Sequence of chain 1.F:
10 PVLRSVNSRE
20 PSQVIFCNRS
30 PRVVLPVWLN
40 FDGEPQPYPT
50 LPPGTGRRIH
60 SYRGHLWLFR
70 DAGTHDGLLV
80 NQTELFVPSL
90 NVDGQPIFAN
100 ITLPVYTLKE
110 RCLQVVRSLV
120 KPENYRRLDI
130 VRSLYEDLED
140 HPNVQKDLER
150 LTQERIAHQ

Sequence of chain 1.E:
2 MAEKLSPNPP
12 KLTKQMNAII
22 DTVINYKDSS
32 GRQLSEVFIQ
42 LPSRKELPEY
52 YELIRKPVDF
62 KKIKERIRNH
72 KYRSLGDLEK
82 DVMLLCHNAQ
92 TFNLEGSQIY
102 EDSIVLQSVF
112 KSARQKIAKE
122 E

Binding-site contacts:
Ligand atom C18 contacts residue HIS59 of chain 1.F at 3.5 Å.
Ligand atom C13 contacts residue TRP37 of chain 1.F at 3.6 Å (hydrophobic).
Ligand atom F34 contacts residue ASN94 of chain 1.E at 3.4 Å.
Ligand atom C11 contacts residue HIS59 of chain 1.F at 3.5 Å.
Ligand atom C35 contacts residue ARG18 of chain 1.F at 3.4 Å.
Ligand atom O60 contacts residue TYR51 of chain 1.E at 2.9 Å (h-bond).
Ligand atom O16 contacts residue EDO1 of chain 1.S at 2.9 Å (h-bond).
Ligand atom C63 contacts residue EDO1 of chain 1.U at 3.5 Å.
Ligand atom O33 contacts residue HIS64 of chain 1.F at 3.3 Å.
Ligand atom C5 contacts residue EDO1 of chain 1.U at 3.5 Å.
Ligand atom C57 contacts residue VAL59 of chain 1.E at 3.4 Å (hydrophobic).
Ligand atom C4 contacts residue TYR61 of chain 1.F at 3.5 Å (hydrophobic).
Ligand atom C59 contacts residue VAL38 of chain 1.E at 3.3 Å (hydrophobic).
Ligand atom O60 contacts residue ALA90 of chain 1.E at 3.4 Å.
Ligand atom O9 contacts residue TYR61 of chain 1.F at 3.4 Å.
Ligand atom F34 contacts residue TYR61 of chain 1.F at 3.2 Å.
Ligand atom O16 contacts residue TYR47 of chain 1.F at 2.8 Å (h-bond).
Ligand atom C5 contacts residue TYR47 of chain 1.F at 3.5 Å (hydrophobic).
Ligand atom N17 contacts residue HIS59 of chain 1.F at 3.1 Å (h-bond).
Ligand atom C26 contacts residue ILE58 of chain 1.F at 3.5 Å (hydrophobic).
Ligand atom C11 contacts residue TRP66 of chain 1.F at 3.5 Å (hydrophobic).
Ligand atom C45 contacts residue VAL38 of chain 1.E at 3.3 Å (hydrophobic).
Ligand atom N51 contacts residue ILE100 of chain 1.E at 3.5 Å.
Ligand atom O37 contacts residue EDO1 of chain 1.S at 3.5 Å.
Ligand atom N53 contacts residue ASN94 of chain 1.E at 3.1 Å (h-bond).
Ligand atom C10 contacts residue HIS59 of chain 1.F at 3.4 Å.
Ligand atom C55 contacts residue TYR51 of chain 1.E at 3.4 Å (hydrophobic).
Ligand atom O33 contacts residue PHE40 of chain 1.F at 3.4 Å.
Ligand atom N50 contacts residue TYR51 of chain 1.E at 3.5 Å.
Ligand atom N1 contacts residue TYR61 of chain 1.F at 3.5 Å.
Ligand atom N51 contacts residue ASN94 of chain 1.E at 2.9 Å (h-bond).
Ligand atom C58 contacts residue PHE39 of chain 1.E at 3.5 Å (hydrophobic).
Ligand atom N27 contacts residue ARG56 of chain 1.F at 3.1 Å (salt-bridge).
Ligand atom F34 contacts residue PHE93 of chain 1.E at 3.5 Å.
Ligand atom C23 contacts residue ILE58 of chain 1.F at 3.2 Å (hydrophobic).
Ligand atom C28 contacts residue PRO48 of chain 1.F at 3.0 Å (hydrophobic).
Ligand atom O14 contacts residue HIS64 of chain 1.F at 2.8 Å (h-bond).
Ligand atom O14 contacts residue SER60 of chain 1.F at 2.7 Å (h-bond).
Ligand atom C31 contacts residue TYR61 of chain 1.F at 3.5 Å (hydrophobic).
Ligand atom C63 contacts residue EDO1 of chain 1.S at 3.6 Å.

This protein binds this small molecule.
Small molecule (SMILES): Cc1ncsc1-c1ccc(CNC(=O)[C@@H]2C[C@@H](O)CN2C(=O)[C@@H](NC(=O)C2(F)CC2)C(C)(C)C)c(OCCc2ccc(CN3CCN(c4cc(-c5ccccc5O)nnc4N)CC3)cc2)c1